This small molecule binds to this protein.
Small molecule (SMILES): C[C@@H]1CN(CC(=O)N2CCCC2)CC[NH2+]1

Binding-site contacts:
Ligand atom C1 contacts residue LEU63 of chain 1.A at 4.4 Å (hydrophobic).
Ligand atom N15 contacts residue THR64 of chain 1.A at 2.8 Å (h-bond).
Ligand atom C14 contacts residue THR64 of chain 1.A at 3.5 Å.
Ligand atom N4 contacts residue GLN75 of chain 1.A at 4.1 Å.
Ligand atom C1 contacts residue GLN75 of chain 1.A at 4.0 Å.
Ligand atom C3 contacts residue TRP79 of chain 1.A at 4.3 Å (hydrophobic).
Ligand atom C3 contacts residue THR64 of chain 1.A at 3.3 Å.
Ligand atom C12 contacts residue TRP79 of chain 1.A at 3.4 Å (hydrophobic).
Ligand atom C2 contacts residue ASP65 of chain 1.A at 4.2 Å.
Ligand atom C11 contacts residue TYR80 of chain 1.A at 4.2 Å (hydrophobic).
Ligand atom C3 contacts residue GLN75 of chain 1.A at 3.7 Å.
Ligand atom C5 contacts residue LEU63 of chain 1.A at 4.1 Å (hydrophobic).
Ligand atom C2 contacts residue GLU70 of chain 1.A at 3.2 Å.
Ligand atom C9 contacts residue LEU63 of chain 1.A at 4.4 Å (hydrophobic).
Ligand atom C14 contacts residue ASP65 of chain 1.A at 3.5 Å.
Ligand atom O7 contacts residue LEU63 of chain 1.A at 3.8 Å.
Ligand atom C2 contacts residue THR64 of chain 1.A at 3.3 Å.
Ligand atom C6 contacts residue THR64 of chain 1.A at 4.1 Å.
Ligand atom O7 contacts residue THR64 of chain 1.A at 3.0 Å (h-bond).
Ligand atom C6 contacts residue LEU63 of chain 1.A at 3.8 Å (hydrophobic).
Ligand atom C11 contacts residue TRP79 of chain 1.A at 4.0 Å (hydrophobic).
Ligand atom C10 contacts residue TYR80 of chain 1.A at 3.6 Å (hydrophobic).
Ligand atom N8 contacts residue GLY62 of chain 1.A at 4.0 Å.
Ligand atom C1 contacts residue TRP66 of chain 1.A at 3.4 Å (hydrophobic).
Ligand atom C1 contacts residue THR64 of chain 1.A at 3.4 Å.
Ligand atom N4 contacts residue THR64 of chain 1.A at 3.9 Å.
Ligand atom C13 contacts residue THR64 of chain 1.A at 3.4 Å.
Ligand atom C1 contacts residue GLU70 of chain 1.A at 3.3 Å.
Ligand atom C9 contacts residue GLY62 of chain 1.A at 3.4 Å.
Ligand atom N15 contacts residue ASP65 of chain 1.A at 2.9 Å (salt-bridge).
Ligand atom N8 contacts residue LEU63 of chain 1.A at 4.0 Å.
Ligand atom C10 contacts residue GLY62 of chain 1.A at 3.4 Å.
Ligand atom C2 contacts residue GLN75 of chain 1.A at 3.4 Å.
Ligand atom N4 contacts residue TRP79 of chain 1.A at 4.0 Å.
Ligand atom C5 contacts residue TRP79 of chain 1.A at 3.6 Å (hydrophobic).
Ligand atom C12 contacts residue LEU63 of chain 1.A at 4.2 Å (hydrophobic).
Ligand atom N15 contacts residue TRP66 of chain 1.A at 4.1 Å.
Ligand atom C14 contacts residue GLU70 of chain 1.A at 3.7 Å.
Ligand atom N15 contacts residue GLU70 of chain 1.A at 2.9 Å (salt-bridge).
Ligand atom C3 contacts residue LEU63 of chain 1.A at 3.8 Å (hydrophobic).

Sequence of chain 1.A:
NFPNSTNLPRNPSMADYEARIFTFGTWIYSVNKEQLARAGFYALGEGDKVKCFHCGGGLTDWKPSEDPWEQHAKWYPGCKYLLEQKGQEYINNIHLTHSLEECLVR